A small-molecule ligand and the protein it binds are described below.
Small molecule (SMILES): O=C[C@H](O)[C@@H](O)[C@H](O)[C@H](O)C(=O)O

Sequence of chain 1.F:
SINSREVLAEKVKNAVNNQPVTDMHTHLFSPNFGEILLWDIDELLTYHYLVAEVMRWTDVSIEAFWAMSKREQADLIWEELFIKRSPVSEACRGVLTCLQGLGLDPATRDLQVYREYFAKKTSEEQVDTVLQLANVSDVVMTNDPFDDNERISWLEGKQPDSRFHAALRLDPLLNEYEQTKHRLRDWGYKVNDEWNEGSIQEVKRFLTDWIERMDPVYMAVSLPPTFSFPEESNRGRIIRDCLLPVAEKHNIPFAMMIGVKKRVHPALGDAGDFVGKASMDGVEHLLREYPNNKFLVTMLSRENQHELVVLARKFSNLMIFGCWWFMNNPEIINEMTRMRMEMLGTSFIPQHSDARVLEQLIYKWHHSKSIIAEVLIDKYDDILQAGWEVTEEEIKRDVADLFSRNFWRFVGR

Binding-site contacts:
Ligand atom O3 contacts residue ARG357 of chain 1.F at 3.1 Å (salt-bridge).
Ligand atom C1 contacts residue TRP326 of chain 1.F at 3.6 Å (hydrophobic).
Ligand atom O6B contacts residue ARG170 of chain 1.F at 3.0 Å (salt-bridge).
Ligand atom O6A contacts residue MET258 of chain 1.F at 3.8 Å.
Ligand atom O6B contacts residue HIS28 of chain 1.F at 2.9 Å (h-bond).
Ligand atom C5 contacts residue ZN1 of chain 1.EA at 2.9 Å.
Ligand atom O6A contacts residue ARG170 of chain 1.F at 2.6 Å (salt-bridge).
Ligand atom O6A contacts residue SER223 of chain 1.F at 3.7 Å.
Ligand atom O3 contacts residue HIS49 of chain 1.F at 3.0 Å (h-bond).
Ligand atom O1 contacts residue TYR50 of chain 1.F at 2.6 Å (h-bond).
Ligand atom C6 contacts residue ARG170 of chain 1.F at 3.4 Å.
Ligand atom O2 contacts residue ARG357 of chain 1.F at 2.5 Å (salt-bridge).
Ligand atom O1 contacts residue TRP326 of chain 1.F at 3.6 Å.
Ligand atom C3 contacts residue TRP326 of chain 1.F at 3.9 Å (hydrophobic).
Ligand atom C4 contacts residue ARG357 of chain 1.F at 3.8 Å.
Ligand atom O6B contacts residue ZN1 of chain 1.EA at 2.4 Å.
Ligand atom C2 contacts residue ARG357 of chain 1.F at 3.8 Å.
Ligand atom C4 contacts residue HIS28 of chain 1.F at 3.8 Å.
Ligand atom C1 contacts residue TYR50 of chain 1.F at 3.3 Å (hydrophobic).
Ligand atom O6A contacts residue TRP325 of chain 1.F at 3.8 Å.
Ligand atom C4 contacts residue ZN1 of chain 1.EA at 3.6 Å.
Ligand atom C6 contacts residue ZN1 of chain 1.EA at 3.0 Å.
Ligand atom O2 contacts residue HIS49 of chain 1.F at 3.6 Å.
Ligand atom C5 contacts residue TRP325 of chain 1.F at 3.5 Å (hydrophobic).
Ligand atom O6B contacts residue HIS26 of chain 1.F at 3.3 Å (h-bond).
Ligand atom O4 contacts residue ARG357 of chain 1.F at 3.8 Å.
Ligand atom C5 contacts residue HIS28 of chain 1.F at 3.9 Å.
Ligand atom C2 contacts residue ASP355 of chain 1.F at 3.9 Å.
Ligand atom O5 contacts residue HIS28 of chain 1.F at 3.5 Å (h-bond).
Ligand atom O5 contacts residue ASP355 of chain 1.F at 3.1 Å (salt-bridge).
Ligand atom C6 contacts residue MET258 of chain 1.F at 3.6 Å (hydrophobic).
Ligand atom C3 contacts residue ARG357 of chain 1.F at 3.9 Å.
Ligand atom C6 contacts residue HIS28 of chain 1.F at 3.8 Å.
Ligand atom O5 contacts residue TRP325 of chain 1.F at 2.8 Å (h-bond).
Ligand atom C2 contacts residue ZN1 of chain 1.EA at 3.8 Å.
Ligand atom O6B contacts residue MET258 of chain 1.F at 3.3 Å.
Ligand atom O5 contacts residue ZN1 of chain 1.EA at 2.0 Å.
Ligand atom O3 contacts residue TRP326 of chain 1.F at 4.0 Å.
Ligand atom O1 contacts residue ASP355 of chain 1.F at 3.3 Å (salt-bridge).
Ligand atom O5 contacts residue HIS26 of chain 1.F at 3.7 Å.